Sequence of chain 1.K:
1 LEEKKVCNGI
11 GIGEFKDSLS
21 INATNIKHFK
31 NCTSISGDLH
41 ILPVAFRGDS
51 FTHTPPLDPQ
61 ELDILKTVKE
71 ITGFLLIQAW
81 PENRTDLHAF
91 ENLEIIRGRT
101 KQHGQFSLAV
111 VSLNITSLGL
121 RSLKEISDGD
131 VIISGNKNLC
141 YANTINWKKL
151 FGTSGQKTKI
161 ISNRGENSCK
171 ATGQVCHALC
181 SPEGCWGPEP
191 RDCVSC

Binding-site contacts:
Ligand atom C1 contacts residue ASN31 of chain 1.K at 1.4 Å.
Ligand atom C5 contacts residue ASN31 of chain 1.K at 3.6 Å.
Ligand atom C3 contacts residue ASN31 of chain 1.K at 3.4 Å.
Ligand atom C4 contacts residue ASN31 of chain 1.K at 3.9 Å.
Ligand atom N2 contacts residue ASN31 of chain 1.K at 2.6 Å (h-bond).
Ligand atom C8 contacts residue LYS30 of chain 1.K at 3.6 Å.
Ligand atom O7 contacts residue LYS30 of chain 1.K at 4.0 Å.
Ligand atom C7 contacts residue ASN31 of chain 1.K at 3.5 Å.
Ligand atom O3 contacts residue ASN31 of chain 1.K at 4.4 Å.
Ligand atom O7 contacts residue ASN31 of chain 1.K at 3.9 Å.
Ligand atom C2 contacts residue ASN31 of chain 1.K at 2.0 Å.
Ligand atom O5 contacts residue ASN31 of chain 1.K at 2.4 Å (h-bond).
Ligand atom C7 contacts residue LYS30 of chain 1.K at 3.9 Å.

This small molecule binds to this protein.
Small molecule (SMILES): CC(=O)N[C@@H]1[C@@H](O)[C@H](O)[C@@H](CO)O[C@H]1O